Sequence of chain 1.M:
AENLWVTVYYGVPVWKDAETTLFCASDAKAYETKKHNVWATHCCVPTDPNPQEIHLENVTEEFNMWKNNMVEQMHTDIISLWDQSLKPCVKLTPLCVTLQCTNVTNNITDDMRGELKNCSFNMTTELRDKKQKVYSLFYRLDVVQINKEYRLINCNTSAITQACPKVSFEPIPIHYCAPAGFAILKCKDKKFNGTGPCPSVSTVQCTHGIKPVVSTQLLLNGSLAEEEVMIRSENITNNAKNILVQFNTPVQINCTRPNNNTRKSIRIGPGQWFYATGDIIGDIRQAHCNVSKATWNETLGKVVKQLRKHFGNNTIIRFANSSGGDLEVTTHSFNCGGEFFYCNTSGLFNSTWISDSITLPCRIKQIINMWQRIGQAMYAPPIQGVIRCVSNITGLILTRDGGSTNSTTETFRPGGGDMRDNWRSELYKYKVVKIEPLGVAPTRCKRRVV

This protein binds this small molecule.
Small molecule (SMILES): CC(=O)N[C@H]1[C@H](O[C@H]2[C@H](O)[C@@H](NC(C)=O)CO[C@@H]2CO)O[C@H](CO)[C@@H](O[C@@H]2O[C@H](CO)[C@@H](O)[C@H](O)[C@@H]2O)[C@@H]1O

Binding-site contacts:
Ligand atom C7 contacts residue ASP290 of chain 1.M at 3.6 Å.
Ligand atom N2 contacts residue ASN118 of chain 1.M at 3.0 Å (h-bond).
Ligand atom O6 contacts residue TYR135 of chain 1.M at 4.4 Å.
Ligand atom C2 contacts residue ASN118 of chain 1.M at 2.5 Å.
Ligand atom C7 contacts residue TYR135 of chain 1.M at 4.1 Å (hydrophobic).
Ligand atom C3 contacts residue ASN118 of chain 1.M at 3.9 Å.
Ligand atom O7 contacts residue ASN106 of chain 1.M at 3.3 Å (h-bond).
Ligand atom O4 contacts residue TYR135 of chain 1.M at 4.2 Å.
Ligand atom C8 contacts residue VAL104 of chain 1.M at 3.9 Å (hydrophobic).
Ligand atom C8 contacts residue TYR135 of chain 1.M at 3.8 Å (hydrophobic).
Ligand atom C8 contacts residue LEU137 of chain 1.M at 3.9 Å (hydrophobic).
Ligand atom C8 contacts residue ASN106 of chain 1.M at 3.8 Å.
Ligand atom C5 contacts residue ASN118 of chain 1.M at 3.8 Å.
Ligand atom O5 contacts residue TYR135 of chain 1.M at 4.5 Å.
Ligand atom C1 contacts residue TYR135 of chain 1.M at 4.0 Å (hydrophobic).
Ligand atom C4 contacts residue ASN118 of chain 1.M at 4.3 Å.
Ligand atom C7 contacts residue ASN106 of chain 1.M at 3.6 Å.
Ligand atom O7 contacts residue TYR135 of chain 1.M at 3.7 Å.
Ligand atom C5 contacts residue TYR135 of chain 1.M at 4.2 Å (hydrophobic).
Ligand atom N2 contacts residue ASP290 of chain 1.M at 2.9 Å (salt-bridge).
Ligand atom O7 contacts residue ASN118 of chain 1.M at 3.1 Å (h-bond).
Ligand atom C2 contacts residue ASP290 of chain 1.M at 4.0 Å.
Ligand atom C3 contacts residue ASP290 of chain 1.M at 3.8 Å.
Ligand atom C8 contacts residue ASN118 of chain 1.M at 4.5 Å.
Ligand atom C1 contacts residue ASN118 of chain 1.M at 1.5 Å.
Ligand atom O7 contacts residue VAL104 of chain 1.M at 4.3 Å.
Ligand atom C7 contacts residue LEU137 of chain 1.M at 4.3 Å (hydrophobic).
Ligand atom O3 contacts residue ASP290 of chain 1.M at 3.1 Å (salt-bridge).
Ligand atom O5 contacts residue ASN118 of chain 1.M at 2.4 Å (h-bond).
Ligand atom C8 contacts residue ASP290 of chain 1.M at 3.5 Å.
Ligand atom C3 contacts residue TYR135 of chain 1.M at 4.1 Å (hydrophobic).
Ligand atom C7 contacts residue ASN118 of chain 1.M at 3.3 Å.